Sequence of chain 1.B:
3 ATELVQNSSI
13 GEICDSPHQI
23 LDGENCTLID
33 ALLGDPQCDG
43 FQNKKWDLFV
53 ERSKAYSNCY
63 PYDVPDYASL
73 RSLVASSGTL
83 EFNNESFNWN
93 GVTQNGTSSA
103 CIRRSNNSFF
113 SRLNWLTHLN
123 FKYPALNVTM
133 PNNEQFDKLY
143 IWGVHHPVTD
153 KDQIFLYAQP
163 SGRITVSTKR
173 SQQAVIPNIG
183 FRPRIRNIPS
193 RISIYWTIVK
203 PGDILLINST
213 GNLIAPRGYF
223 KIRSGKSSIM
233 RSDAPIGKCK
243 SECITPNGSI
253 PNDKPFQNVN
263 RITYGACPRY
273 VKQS

This protein binds this small molecule.
Small molecule (SMILES): CC(=O)N[C@H]1[C@H](O[C@H]2[C@H](O)[C@@H](NC(C)=O)CO[C@@H]2CO)O[C@H](CO)[C@@H](O)[C@@H]1O

Binding-site contacts:
Ligand atom C2 contacts residue ASN210 of chain 1.B at 2.5 Å.
Ligand atom O7 contacts residue ASN210 of chain 1.B at 3.5 Å (h-bond).
Ligand atom C3 contacts residue ASN210 of chain 1.B at 3.8 Å.
Ligand atom C7 contacts residue ASN210 of chain 1.B at 3.3 Å.
Ligand atom C8 contacts residue ASN210 of chain 1.B at 4.4 Å.
Ligand atom C4 contacts residue ASN210 of chain 1.B at 4.3 Å.
Ligand atom C1 contacts residue ASN210 of chain 1.B at 1.4 Å.
Ligand atom C6 contacts residue ASN129 of chain 1.B at 4.3 Å.
Ligand atom O5 contacts residue ASN129 of chain 1.B at 4.4 Å.
Ligand atom C8 contacts residue THR167 of chain 1.B at 3.8 Å.
Ligand atom C5 contacts residue ASN210 of chain 1.B at 3.7 Å.
Ligand atom N2 contacts residue ASN210 of chain 1.B at 2.8 Å (h-bond).
Ligand atom C8 contacts residue GLN174 of chain 1.B at 3.5 Å.
Ligand atom O5 contacts residue ASN210 of chain 1.B at 2.4 Å (h-bond).